This protein binds this small molecule.
Small molecule (SMILES): Cc1cc(/C=C/C#N)cc(C)c1-n1c(=O)[nH]c2cnc(Nc3ccc(C#N)cc3)nc21

Binding-site contacts:
Ligand atom N08 contacts residue LYS101 of chain 1.A at 2.7 Å (salt-bridge).
Ligand atom N31 contacts residue HIS235 of chain 1.A at 3.4 Å.
Ligand atom C16 contacts residue TYR181 of chain 1.A at 3.7 Å (hydrophobic).
Ligand atom N30 contacts residue PHE227 of chain 1.A at 3.8 Å.
Ligand atom C02 contacts residue LEU100 of chain 1.A at 3.5 Å (hydrophobic).
Ligand atom C21 contacts residue LYS103 of chain 1.A at 3.7 Å.
Ligand atom C09 contacts residue TYR181 of chain 1.A at 3.6 Å (hydrophobic).
Ligand atom C01 contacts residue VAL179 of chain 1.A at 3.7 Å (hydrophobic).
Ligand atom C19 contacts residue TYR188 of chain 1.A at 3.5 Å (hydrophobic).
Ligand atom N31 contacts residue PHE227 of chain 1.A at 3.6 Å.
Ligand atom C12 contacts residue TYR181 of chain 1.A at 3.4 Å (hydrophobic).
Ligand atom C29 contacts residue TYR188 of chain 1.A at 3.5 Å (hydrophobic).
Ligand atom C29 contacts residue TRP229 of chain 1.A at 3.6 Å (hydrophobic).
Ligand atom C23 contacts residue HIS235 of chain 1.A at 3.7 Å.
Ligand atom C19 contacts residue LEU234 of chain 1.A at 3.7 Å (hydrophobic).
Ligand atom C22 contacts residue TYR318 of chain 1.A at 3.6 Å (hydrophobic).
Ligand atom O28 contacts residue TYR181 of chain 1.A at 3.5 Å.
Ligand atom C16 contacts residue LEU100 of chain 1.A at 3.6 Å (hydrophobic).
Ligand atom C14 contacts residue TYR181 of chain 1.A at 3.5 Å (hydrophobic).
Ligand atom C26 contacts residue HIS235 of chain 1.A at 3.3 Å.
Ligand atom C13 contacts residue TYR181 of chain 1.A at 3.5 Å (hydrophobic).
Ligand atom N30 contacts residue TYR188 of chain 1.A at 3.1 Å.
Ligand atom N30 contacts residue TYR183 of chain 1.A at 3.5 Å.
Ligand atom C20 contacts residue LYS101 of chain 1.A at 3.4 Å.
Ligand atom C04 contacts residue LEU100 of chain 1.A at 3.5 Å (hydrophobic).
Ligand atom N05 contacts residue LYS101 of chain 1.A at 3.4 Å (salt-bridge).
Ligand atom N31 contacts residue PRO236 of chain 1.A at 3.7 Å.
Ligand atom N03 contacts residue LEU100 of chain 1.A at 3.4 Å.
Ligand atom C16 contacts residue PRO95 of chain 1.A at 3.6 Å (hydrophobic).
Ligand atom N31 contacts residue LEU234 of chain 1.A at 3.5 Å (h-bond).
Ligand atom N05 contacts residue LYS103 of chain 1.A at 3.5 Å (salt-bridge).
Ligand atom N30 contacts residue TRP229 of chain 1.A at 3.2 Å.
Ligand atom C10 contacts residue TYR188 of chain 1.A at 3.7 Å (hydrophobic).
Ligand atom C22 contacts residue HIS235 of chain 1.A at 3.5 Å.
Ligand atom C04 contacts residue LYS101 of chain 1.A at 3.6 Å.
Ligand atom C06 contacts residue VAL179 of chain 1.A at 3.8 Å (hydrophobic).
Ligand atom C11 contacts residue TYR181 of chain 1.A at 3.6 Å (hydrophobic).
Ligand atom C21 contacts residue LYS101 of chain 1.A at 3.1 Å.
Ligand atom N08 contacts residue LEU100 of chain 1.A at 3.3 Å.
Ligand atom N07 contacts residue VAL179 of chain 1.A at 3.6 Å.

Sequence of chain 1.A:
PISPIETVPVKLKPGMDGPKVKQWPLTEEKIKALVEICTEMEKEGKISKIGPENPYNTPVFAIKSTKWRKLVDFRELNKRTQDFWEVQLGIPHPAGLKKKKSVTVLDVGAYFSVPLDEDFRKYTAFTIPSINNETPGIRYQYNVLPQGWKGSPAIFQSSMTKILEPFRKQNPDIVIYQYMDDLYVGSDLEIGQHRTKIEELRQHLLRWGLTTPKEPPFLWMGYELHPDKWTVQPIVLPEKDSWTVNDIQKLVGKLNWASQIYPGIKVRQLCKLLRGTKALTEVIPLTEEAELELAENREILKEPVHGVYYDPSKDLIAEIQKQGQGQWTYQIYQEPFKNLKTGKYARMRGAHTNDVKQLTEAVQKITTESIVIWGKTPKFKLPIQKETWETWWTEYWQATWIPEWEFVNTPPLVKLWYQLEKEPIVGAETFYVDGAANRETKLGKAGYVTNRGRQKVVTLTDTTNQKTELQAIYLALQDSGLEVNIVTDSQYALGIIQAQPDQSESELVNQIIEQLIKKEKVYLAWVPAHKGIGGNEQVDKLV

Sequence of chain 1.B:
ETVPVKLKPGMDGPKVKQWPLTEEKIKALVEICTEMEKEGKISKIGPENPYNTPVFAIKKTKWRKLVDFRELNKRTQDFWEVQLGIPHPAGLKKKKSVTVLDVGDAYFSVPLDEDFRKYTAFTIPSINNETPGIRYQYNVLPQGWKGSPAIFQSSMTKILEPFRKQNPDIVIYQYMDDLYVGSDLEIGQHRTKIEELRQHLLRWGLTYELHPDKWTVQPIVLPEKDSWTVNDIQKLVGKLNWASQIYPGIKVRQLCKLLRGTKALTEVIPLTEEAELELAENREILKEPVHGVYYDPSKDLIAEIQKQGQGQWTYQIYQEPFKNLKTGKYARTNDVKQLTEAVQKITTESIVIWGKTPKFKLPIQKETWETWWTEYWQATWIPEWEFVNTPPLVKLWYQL